This protein binds this small molecule.
Small molecule (SMILES): O=C(O)CCC(=O)C(=O)O

Binding-site contacts:
Ligand atom O1 contacts residue GLN131 of chain 1.A at 4.3 Å.
Ligand atom O2 contacts residue MET122 of chain 1.A at 3.9 Å.
Ligand atom C1 contacts residue 58J1 of chain 1.D at 3.8 Å.
Ligand atom C2 contacts residue HIS134 of chain 1.A at 3.9 Å.
Ligand atom O4 contacts residue GLY213 of chain 1.A at 3.4 Å.
Ligand atom O5 contacts residue NI1 of chain 1.B at 2.2 Å (h-bond).
Ligand atom O1 contacts residue HIS134 of chain 1.A at 3.1 Å (h-bond).
Ligand atom O2 contacts residue GLN131 of chain 1.A at 3.0 Å (h-bond).
Ligand atom O2 contacts residue LEU73 of chain 1.A at 4.0 Å.
Ligand atom C2 contacts residue HIS211 of chain 1.A at 4.2 Å.
Ligand atom O3 contacts residue THR172 of chain 1.A at 2.7 Å (h-bond).
Ligand atom C4 contacts residue GLY213 of chain 1.A at 3.7 Å.
Ligand atom O2 contacts residue NI1 of chain 1.B at 4.0 Å.
Ligand atom O3 contacts residue LEU225 of chain 1.A at 3.7 Å.
Ligand atom C5 contacts residue GLY213 of chain 1.A at 3.4 Å.
Ligand atom C1 contacts residue HIS134 of chain 1.A at 3.8 Å.
Ligand atom O4 contacts residue GLN131 of chain 1.A at 4.3 Å.
Ligand atom C4 contacts residue GLN131 of chain 1.A at 3.6 Å.
Ligand atom O4 contacts residue LEU225 of chain 1.A at 3.8 Å.
Ligand atom C5 contacts residue LEU225 of chain 1.A at 3.8 Å (hydrophobic).
Ligand atom O3 contacts residue ARG223 of chain 1.A at 2.9 Å (salt-bridge).
Ligand atom C5 contacts residue ARG223 of chain 1.A at 3.6 Å.
Ligand atom O2 contacts residue 58J1 of chain 1.D at 3.4 Å.
Ligand atom O1 contacts residue 58J1 of chain 1.D at 3.5 Å.
Ligand atom O4 contacts residue ARG223 of chain 1.A at 2.9 Å (salt-bridge).
Ligand atom O4 contacts residue MET122 of chain 1.A at 4.2 Å.
Ligand atom C1 contacts residue GLN131 of chain 1.A at 3.5 Å.
Ligand atom C2 contacts residue NI1 of chain 1.B at 2.9 Å.
Ligand atom O1 contacts residue ASP136 of chain 1.A at 3.3 Å (salt-bridge).
Ligand atom O1 contacts residue HIS211 of chain 1.A at 4.1 Å.
Ligand atom O1 contacts residue NI1 of chain 1.B at 2.1 Å (h-bond).
Ligand atom C1 contacts residue NI1 of chain 1.B at 2.8 Å.
Ligand atom C5 contacts residue THR172 of chain 1.A at 3.9 Å.
Ligand atom C3 contacts residue GLN131 of chain 1.A at 3.2 Å.
Ligand atom C3 contacts residue MET122 of chain 1.A at 4.0 Å (hydrophobic).
Ligand atom O5 contacts residue HIS134 of chain 1.A at 3.3 Å (h-bond).
Ligand atom C2 contacts residue GLN131 of chain 1.A at 3.0 Å.
Ligand atom O5 contacts residue HIS211 of chain 1.A at 3.1 Å (h-bond).
Ligand atom O3 contacts residue GLY213 of chain 1.A at 3.8 Å.
Ligand atom O5 contacts residue GLN131 of chain 1.A at 3.3 Å (h-bond).

Sequence of chain 1.A:
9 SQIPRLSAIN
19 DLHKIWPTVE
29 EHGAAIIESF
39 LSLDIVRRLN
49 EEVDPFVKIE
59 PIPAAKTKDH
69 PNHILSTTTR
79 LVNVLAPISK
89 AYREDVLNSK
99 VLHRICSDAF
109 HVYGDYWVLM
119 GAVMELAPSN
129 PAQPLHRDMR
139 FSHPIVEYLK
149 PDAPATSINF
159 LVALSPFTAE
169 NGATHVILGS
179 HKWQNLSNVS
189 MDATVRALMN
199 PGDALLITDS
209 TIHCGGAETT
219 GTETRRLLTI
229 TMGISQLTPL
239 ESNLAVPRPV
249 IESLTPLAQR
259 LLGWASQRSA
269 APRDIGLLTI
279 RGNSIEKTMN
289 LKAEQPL